Sequence of chain 13.C:
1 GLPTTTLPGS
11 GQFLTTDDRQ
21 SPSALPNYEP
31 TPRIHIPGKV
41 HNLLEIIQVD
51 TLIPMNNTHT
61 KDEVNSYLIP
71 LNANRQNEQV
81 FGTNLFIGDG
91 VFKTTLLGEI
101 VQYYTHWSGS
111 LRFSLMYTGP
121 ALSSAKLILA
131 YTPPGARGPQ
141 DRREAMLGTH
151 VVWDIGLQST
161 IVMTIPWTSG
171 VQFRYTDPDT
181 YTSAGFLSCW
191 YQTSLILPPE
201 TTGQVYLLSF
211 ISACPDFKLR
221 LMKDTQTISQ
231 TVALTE

Sequence of chain 14.C:
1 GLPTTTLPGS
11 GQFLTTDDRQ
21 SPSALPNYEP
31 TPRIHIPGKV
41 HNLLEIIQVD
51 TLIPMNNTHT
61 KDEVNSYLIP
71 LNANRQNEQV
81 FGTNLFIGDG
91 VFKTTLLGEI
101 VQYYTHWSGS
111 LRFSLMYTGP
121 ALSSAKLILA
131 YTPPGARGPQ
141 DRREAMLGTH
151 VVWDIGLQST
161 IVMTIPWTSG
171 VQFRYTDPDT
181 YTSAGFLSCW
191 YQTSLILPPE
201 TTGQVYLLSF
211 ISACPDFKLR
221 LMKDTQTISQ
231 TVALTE

Binding-site contacts:
Ligand atom C3C contacts residue TYR128 of chain 13.A at 3.3 Å (hydrophobic).
Ligand atom C3 contacts residue LEU106 of chain 13.A at 3.8 Å (hydrophobic).
Ligand atom C2C contacts residue TYR128 of chain 13.A at 3.2 Å (hydrophobic).
Ligand atom F3 contacts residue MET151 of chain 13.A at 3.7 Å.
Ligand atom F1 contacts residue ALA150 of chain 13.A at 3.8 Å.
Ligand atom CM4 contacts residue ALA150 of chain 13.A at 3.6 Å (hydrophobic).
Ligand atom C4 contacts residue TYR197 of chain 13.A at 3.4 Å (hydrophobic).
Ligand atom CM6 contacts residue TYR152 of chain 13.A at 3.4 Å (hydrophobic).
Ligand atom CM4 contacts residue VAL176 of chain 13.A at 3.8 Å (hydrophobic).
Ligand atom O1A contacts residue PRO174 of chain 13.A at 3.5 Å.
Ligand atom O1A contacts residue ALA24 of chain 13.C at 3.3 Å.
Ligand atom C2A contacts residue TYR152 of chain 13.A at 3.7 Å (hydrophobic).
Ligand atom C2B contacts residue ILE104 of chain 13.A at 3.8 Å (hydrophobic).
Ligand atom N3A contacts residue TYR152 of chain 13.A at 3.8 Å.
Ligand atom F3 contacts residue VAL176 of chain 13.A at 3.6 Å.
Ligand atom N1A contacts residue ALA24 of chain 13.C at 3.2 Å.
Ligand atom F3 contacts residue SER175 of chain 13.A at 2.8 Å.
Ligand atom F3 contacts residue TYR152 of chain 13.A at 3.6 Å.
Ligand atom F3 contacts residue PRO174 of chain 13.A at 2.9 Å.
Ligand atom F1 contacts residue PHE186 of chain 13.A at 3.8 Å.
Ligand atom CM3 contacts residue ASN219 of chain 13.A at 3.8 Å.
Ligand atom F1 contacts residue MET224 of chain 13.A at 3.6 Å.
Ligand atom CM2 contacts residue ILE104 of chain 13.A at 3.6 Å (hydrophobic).
Ligand atom F3 contacts residue ALA150 of chain 13.A at 2.7 Å.
Ligand atom CM6 contacts residue LEU25 of chain 13.C at 3.8 Å (hydrophobic).
Ligand atom C2A contacts residue PHE186 of chain 13.A at 3.5 Å (hydrophobic).
Ligand atom C1C contacts residue TYR197 of chain 13.A at 3.5 Å (hydrophobic).
Ligand atom CM2 contacts residue MET224 of chain 13.A at 3.5 Å (hydrophobic).
Ligand atom CM2 contacts residue TYR128 of chain 13.A at 3.4 Å (hydrophobic).
Ligand atom C5B contacts residue TYR152 of chain 13.A at 3.5 Å (hydrophobic).
Ligand atom C2C contacts residue ILE104 of chain 13.A at 3.8 Å (hydrophobic).
Ligand atom C1C contacts residue TYR128 of chain 13.A at 3.5 Å (hydrophobic).
Ligand atom CM6 contacts residue VAL188 of chain 13.A at 3.8 Å (hydrophobic).
Ligand atom F2 contacts residue VAL176 of chain 13.A at 2.7 Å.
Ligand atom O1 contacts residue MET221 of chain 13.A at 3.7 Å.
Ligand atom N3A contacts residue PHE186 of chain 13.A at 3.4 Å.
Ligand atom N1A contacts residue PRO174 of chain 13.A at 3.5 Å.
Ligand atom C3B contacts residue MET224 of chain 13.A at 3.6 Å (hydrophobic).
Ligand atom C6B contacts residue TYR152 of chain 13.A at 3.6 Å (hydrophobic).
Ligand atom C3A contacts residue PHE186 of chain 13.A at 3.7 Å (hydrophobic).

The protein below binds the small molecule below.
Small molecule (SMILES): Cc1cc(CCCOc2c(C)cc(-c3noc(C(F)(F)F)n3)cc2C)on1

Sequence of chain 13.A:
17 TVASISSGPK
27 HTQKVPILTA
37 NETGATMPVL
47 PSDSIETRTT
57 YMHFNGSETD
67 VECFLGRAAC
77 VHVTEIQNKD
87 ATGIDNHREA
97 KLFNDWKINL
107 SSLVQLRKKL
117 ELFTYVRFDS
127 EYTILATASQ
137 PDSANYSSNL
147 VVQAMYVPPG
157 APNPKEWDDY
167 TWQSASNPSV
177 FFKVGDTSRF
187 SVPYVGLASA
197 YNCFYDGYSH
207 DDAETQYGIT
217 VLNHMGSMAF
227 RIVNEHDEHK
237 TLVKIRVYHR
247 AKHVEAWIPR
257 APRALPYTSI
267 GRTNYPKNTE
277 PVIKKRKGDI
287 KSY